Sequence of chain 44.A:
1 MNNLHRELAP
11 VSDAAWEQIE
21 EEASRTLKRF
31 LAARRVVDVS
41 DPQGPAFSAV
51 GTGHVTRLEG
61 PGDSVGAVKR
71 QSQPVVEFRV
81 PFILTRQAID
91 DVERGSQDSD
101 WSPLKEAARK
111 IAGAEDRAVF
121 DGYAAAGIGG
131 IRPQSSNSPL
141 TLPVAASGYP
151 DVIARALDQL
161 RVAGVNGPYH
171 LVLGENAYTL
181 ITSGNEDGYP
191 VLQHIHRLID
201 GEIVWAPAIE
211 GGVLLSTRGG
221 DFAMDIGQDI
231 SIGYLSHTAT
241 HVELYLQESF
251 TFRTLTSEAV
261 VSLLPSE

Binding-site contacts:
Ligand atom CA contacts residue ARG35 of chain 44.A at 3.8 Å.
Ligand atom CG contacts residue ILE230 of chain 44.A at 3.6 Å (hydrophobic).
Ligand atom CE contacts residue VAL37 of chain 44.A at 3.7 Å (hydrophobic).
Ligand atom N contacts residue ASP229 of chain 44.A at 3.2 Å (salt-bridge).
Ligand atom CD1 contacts residue ILE230 of chain 44.A at 3.5 Å (hydrophobic).
Ligand atom OG contacts residue ASP229 of chain 44.A at 3.6 Å.
Ligand atom O contacts residue ILE232 of chain 44.A at 3.6 Å (h-bond).
Ligand atom N contacts residue ASP229 of chain 44.A at 2.8 Å (salt-bridge).
Ligand atom CD1 contacts residue LEU27 of chain 44.A at 3.8 Å (hydrophobic).
Ligand atom C contacts residue ASP229 of chain 44.A at 3.8 Å.
Ligand atom CD1 contacts residue LYS28 of chain 44.A at 3.4 Å.
Ligand atom CB contacts residue ILE230 of chain 44.A at 3.6 Å (hydrophobic).
Ligand atom CE contacts residue ARG35 of chain 44.A at 3.8 Å.
Ligand atom CG2 contacts residue LEU31 of chain 44.A at 3.8 Å (hydrophobic).
Ligand atom N contacts residue ARG34 of chain 44.A at 3.9 Å.
Ligand atom CD2 contacts residue GLU20 of chain 44.A at 3.6 Å.
Ligand atom N contacts residue ARG34 of chain 44.A at 3.4 Å (salt-bridge).
Ligand atom O contacts residue LEU4 of chain 44.A at 3.7 Å.
Ligand atom CA contacts residue SER231 of chain 44.A at 3.6 Å.
Ligand atom NZ contacts residue THR217 of chain 44.A at 3.8 Å.
Ligand atom CD1 contacts residue LEU31 of chain 44.A at 3.6 Å (hydrophobic).
Ligand atom OG contacts residue ARG34 of chain 44.A at 3.7 Å.
Ligand atom O contacts residue ASN2 of chain 44.A at 3.8 Å.
Ligand atom CA contacts residue ASP229 of chain 44.A at 3.8 Å.
Ligand atom CG contacts residue ARG35 of chain 44.A at 3.1 Å.
Ligand atom CE contacts residue VAL36 of chain 44.A at 3.7 Å (hydrophobic).
Ligand atom O contacts residue SER231 of chain 44.A at 3.2 Å.
Ligand atom CD1 contacts residue LEU27 of chain 44.A at 3.6 Å (hydrophobic).
Ligand atom N contacts residue ARG34 of chain 44.A at 3.7 Å.
Ligand atom O contacts residue ARG34 of chain 44.A at 2.8 Å (salt-bridge).
Ligand atom C contacts residue ARG34 of chain 44.A at 3.7 Å.
Ligand atom N contacts residue ILE230 of chain 44.A at 3.1 Å (h-bond).
Ligand atom CA contacts residue ASP229 of chain 44.A at 3.6 Å.
Ligand atom CB contacts residue ARG35 of chain 44.A at 3.4 Å.
Ligand atom C contacts residue SER231 of chain 44.A at 3.8 Å.
Ligand atom CB contacts residue SER24 of chain 44.A at 3.8 Å.
Ligand atom CA contacts residue ARG6 of chain 44.A at 3.7 Å.
Ligand atom O contacts residue ARG6 of chain 44.A at 3.4 Å (salt-bridge).
Ligand atom CD2 contacts residue SER24 of chain 44.A at 3.5 Å.
Ligand atom CB contacts residue VAL39 of chain 44.A at 3.8 Å (hydrophobic).

This protein binds this small molecule.
Small molecule (SMILES): CC[C@H](C)[C@H](NC(=O)[C@H](CC(N)=O)NC(=O)[C@H](CC(C)C)NC(=O)[C@H](CO)NC(=O)CNC(=O)[C@@H](N)CO)C(=O)NCC(=O)N[C@@H](CO)C(=O)N[C@@H](CC(C)C)C(=O)N[C@H](C=O)CCCCN